Sequence of chain 2.A:
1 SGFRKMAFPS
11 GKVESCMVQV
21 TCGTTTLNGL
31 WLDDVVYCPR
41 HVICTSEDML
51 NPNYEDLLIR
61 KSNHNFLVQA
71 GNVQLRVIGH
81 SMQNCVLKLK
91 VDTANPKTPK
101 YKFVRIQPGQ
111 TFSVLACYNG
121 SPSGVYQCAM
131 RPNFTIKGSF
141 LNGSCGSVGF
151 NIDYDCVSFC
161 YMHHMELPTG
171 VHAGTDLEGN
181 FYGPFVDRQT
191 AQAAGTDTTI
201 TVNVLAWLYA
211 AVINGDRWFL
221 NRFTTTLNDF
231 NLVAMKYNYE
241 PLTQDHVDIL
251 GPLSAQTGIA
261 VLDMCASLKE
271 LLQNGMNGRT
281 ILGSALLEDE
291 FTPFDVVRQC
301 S

A small-molecule ligand and the protein it binds are described below.
Small molecule (SMILES): Cn1cnc(Cn2c(=O)nc(Nc3cc4cn(C)nc4cc3Cl)n(Cc3cc(F)c(F)cc3F)c2=O)n1

Sequence of chain 1.A:
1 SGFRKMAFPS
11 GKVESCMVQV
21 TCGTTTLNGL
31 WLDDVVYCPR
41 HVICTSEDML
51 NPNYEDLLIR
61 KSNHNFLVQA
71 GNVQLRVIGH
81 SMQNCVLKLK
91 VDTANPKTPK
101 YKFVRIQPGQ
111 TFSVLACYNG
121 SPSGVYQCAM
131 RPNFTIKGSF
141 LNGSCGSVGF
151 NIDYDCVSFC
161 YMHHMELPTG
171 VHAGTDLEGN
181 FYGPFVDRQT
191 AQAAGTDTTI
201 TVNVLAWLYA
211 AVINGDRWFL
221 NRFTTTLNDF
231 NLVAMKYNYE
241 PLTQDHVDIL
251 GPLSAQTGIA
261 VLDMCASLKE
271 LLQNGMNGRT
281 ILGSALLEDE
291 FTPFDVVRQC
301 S

Binding-site contacts:
Ligand atom C21 contacts residue THR25 of chain 1.A at 3.6 Å.
Ligand atom O36 contacts residue GLU166 of chain 1.A at 3.4 Å (salt-bridge).
Ligand atom CL2 contacts residue CYS145 of chain 1.A at 3.4 Å.
Ligand atom C06 contacts residue SER144 of chain 1.A at 3.4 Å.
Ligand atom C32 contacts residue HIS41 of chain 1.A at 3.4 Å.
Ligand atom N04 contacts residue SER144 of chain 1.A at 3.4 Å (h-bond).
Ligand atom C32 contacts residue HIS164 of chain 1.A at 3.5 Å.
Ligand atom F31 contacts residue ASP187 of chain 1.A at 3.0 Å.
Ligand atom F28 contacts residue GLN189 of chain 1.A at 3.1 Å.
Ligand atom O36 contacts residue MET165 of chain 1.A at 3.0 Å.
Ligand atom N04 contacts residue HIS163 of chain 1.A at 3.1 Å (h-bond).
Ligand atom F33 contacts residue HIS164 of chain 1.A at 3.4 Å.
Ligand atom O09 contacts residue SER144 of chain 1.A at 3.2 Å (h-bond).
Ligand atom C03 contacts residue GLU166 of chain 1.A at 3.0 Å.
Ligand atom C34 contacts residue HIS164 of chain 1.A at 3.2 Å.
Ligand atom C20 contacts residue THR25 of chain 1.A at 3.7 Å.
Ligand atom N19 contacts residue THR25 of chain 1.A at 3.6 Å.
Ligand atom N07 contacts residue HIS164 of chain 1.A at 3.5 Å (h-bond).
Ligand atom F33 contacts residue HIS41 of chain 1.A at 3.4 Å.
Ligand atom C06 contacts residue HIS164 of chain 1.A at 3.6 Å.
Ligand atom C35 contacts residue HIS164 of chain 1.A at 3.4 Å.
Ligand atom C20 contacts residue THR26 of chain 1.A at 3.6 Å.
Ligand atom C18 contacts residue THR24 of chain 1.A at 3.1 Å.
Ligand atom N37 contacts residue LEU141 of chain 1.A at 3.6 Å.
Ligand atom C08 contacts residue CYS145 of chain 1.A at 3.6 Å (hydrophobic).
Ligand atom N04 contacts residue PHE140 of chain 1.A at 3.5 Å.
Ligand atom C21 contacts residue THR26 of chain 1.A at 3.4 Å.
Ligand atom O09 contacts residue GLY143 of chain 1.A at 3.0 Å (h-bond).
Ligand atom F31 contacts residue HIS41 of chain 1.A at 3.5 Å.
Ligand atom C03 contacts residue PHE140 of chain 1.A at 3.1 Å (hydrophobic).
Ligand atom F33 contacts residue CYS145 of chain 1.A at 3.4 Å.
Ligand atom O36 contacts residue HIS164 of chain 1.A at 3.3 Å (h-bond).
Ligand atom O09 contacts residue CYS145 of chain 1.A at 3.0 Å (h-bond).
Ligand atom C29 contacts residue ARG188 of chain 1.A at 3.5 Å.
Ligand atom N19 contacts residue THR26 of chain 1.A at 3.1 Å (h-bond).
Ligand atom C01 contacts residue GLU166 of chain 1.A at 3.6 Å.
Ligand atom C06 contacts residue HIS163 of chain 1.A at 3.5 Å.
Ligand atom N02 contacts residue GLU166 of chain 1.A at 3.6 Å.
Ligand atom C05 contacts residue SER144 of chain 1.A at 3.5 Å.
Ligand atom C01 contacts residue ASN142 of chain 1.A at 3.3 Å.